Binding-site contacts:
Ligand atom C8 contacts residue ASN471 of chain 1.C at 3.8 Å.
Ligand atom O7 contacts residue ASN471 of chain 1.C at 2.9 Å (h-bond).
Ligand atom C7 contacts residue ASN471 of chain 1.C at 3.1 Å.
Ligand atom N2 contacts residue ASN471 of chain 1.C at 2.8 Å (h-bond).
Ligand atom C3 contacts residue ASN471 of chain 1.C at 3.8 Å.
Ligand atom C5 contacts residue ASN471 of chain 1.C at 3.7 Å.
Ligand atom C4 contacts residue ASN471 of chain 1.C at 4.2 Å.
Ligand atom O5 contacts residue ASN471 of chain 1.C at 2.4 Å (h-bond).
Ligand atom C1 contacts residue ASN471 of chain 1.C at 1.4 Å.
Ligand atom C2 contacts residue ASN471 of chain 1.C at 2.4 Å.

Sequence of chain 1.C:
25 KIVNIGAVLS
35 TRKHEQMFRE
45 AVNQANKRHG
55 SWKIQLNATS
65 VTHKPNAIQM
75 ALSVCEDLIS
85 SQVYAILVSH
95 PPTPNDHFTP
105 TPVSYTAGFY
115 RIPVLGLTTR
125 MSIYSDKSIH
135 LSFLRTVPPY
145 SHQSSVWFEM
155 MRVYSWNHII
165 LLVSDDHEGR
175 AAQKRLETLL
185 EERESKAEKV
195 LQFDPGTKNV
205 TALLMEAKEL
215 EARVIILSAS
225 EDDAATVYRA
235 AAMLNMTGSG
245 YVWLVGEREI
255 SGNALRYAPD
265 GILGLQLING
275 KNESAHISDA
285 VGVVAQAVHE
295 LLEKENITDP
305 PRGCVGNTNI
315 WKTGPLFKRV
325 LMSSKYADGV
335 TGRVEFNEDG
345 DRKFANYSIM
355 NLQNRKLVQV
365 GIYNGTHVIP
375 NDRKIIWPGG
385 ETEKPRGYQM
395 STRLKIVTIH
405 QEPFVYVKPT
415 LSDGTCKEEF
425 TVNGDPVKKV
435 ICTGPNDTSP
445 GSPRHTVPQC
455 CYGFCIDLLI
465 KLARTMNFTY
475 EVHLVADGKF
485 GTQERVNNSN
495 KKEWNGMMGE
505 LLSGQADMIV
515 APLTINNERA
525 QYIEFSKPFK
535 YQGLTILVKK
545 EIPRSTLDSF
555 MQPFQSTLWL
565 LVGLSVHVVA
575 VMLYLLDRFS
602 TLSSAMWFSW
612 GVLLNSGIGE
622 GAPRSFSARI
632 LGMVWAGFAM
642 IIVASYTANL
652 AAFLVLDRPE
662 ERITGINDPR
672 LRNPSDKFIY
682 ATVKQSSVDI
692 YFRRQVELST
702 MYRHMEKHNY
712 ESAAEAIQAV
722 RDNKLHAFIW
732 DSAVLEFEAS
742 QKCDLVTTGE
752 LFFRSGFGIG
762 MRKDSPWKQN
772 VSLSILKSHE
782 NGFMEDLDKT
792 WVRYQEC

This protein binds this small molecule.
Small molecule (SMILES): CC(=O)N[C@@H]1[C@@H](O)[C@H](O)[C@@H](CO)O[C@H]1O